Sequence of chain 1.B:
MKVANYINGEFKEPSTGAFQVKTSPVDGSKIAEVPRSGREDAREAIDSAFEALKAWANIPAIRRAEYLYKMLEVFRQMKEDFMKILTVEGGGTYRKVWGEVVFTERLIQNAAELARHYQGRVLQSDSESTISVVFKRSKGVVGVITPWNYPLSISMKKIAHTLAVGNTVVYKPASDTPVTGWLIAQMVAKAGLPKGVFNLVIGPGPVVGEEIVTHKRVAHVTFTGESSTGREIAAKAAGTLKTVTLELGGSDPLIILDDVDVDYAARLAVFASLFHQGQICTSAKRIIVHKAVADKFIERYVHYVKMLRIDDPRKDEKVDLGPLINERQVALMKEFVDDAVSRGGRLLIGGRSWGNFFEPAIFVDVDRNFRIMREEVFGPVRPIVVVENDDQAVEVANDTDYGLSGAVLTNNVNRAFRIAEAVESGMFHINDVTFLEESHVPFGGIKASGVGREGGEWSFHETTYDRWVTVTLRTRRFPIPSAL

This small molecule binds to this protein.
Small molecule (SMILES): CC(C)C=O

Binding-site contacts:
Ligand atom C03 contacts residue NAP1 of chain 1.K at 3.5 Å.
Ligand atom O contacts residue THR230 of chain 1.B at 2.9 Å (h-bond).
Ligand atom O contacts residue GLU253 of chain 1.B at 3.5 Å.
Ligand atom C contacts residue GLU253 of chain 1.B at 3.8 Å.
Ligand atom C contacts residue LYS163 of chain 1.B at 3.4 Å.
Ligand atom C02 contacts residue NAP1 of chain 1.K at 3.8 Å.
Ligand atom C03 contacts residue LYS163 of chain 1.B at 3.6 Å.
Ligand atom C03 contacts residue PHE449 of chain 1.B at 3.5 Å (hydrophobic).
Ligand atom C02 contacts residue ILE160 of chain 1.B at 3.5 Å (hydrophobic).
Ligand atom C contacts residue PHE449 of chain 1.B at 3.5 Å (hydrophobic).
Ligand atom O contacts residue NAP1 of chain 1.K at 2.7 Å (h-bond).
Ligand atom C02 contacts residue THR230 of chain 1.B at 3.6 Å.
Ligand atom C01 contacts residue NAP1 of chain 1.K at 4.1 Å.
Ligand atom C02 contacts residue LYS164 of chain 1.B at 4.4 Å.
Ligand atom C01 contacts residue GLU443 of chain 1.B at 4.2 Å.
Ligand atom O contacts residue GLU460 of chain 1.B at 3.8 Å.
Ligand atom C01 contacts residue PHE449 of chain 1.B at 4.1 Å (hydrophobic).
Ligand atom C contacts residue NAP1 of chain 1.K at 4.3 Å.
Ligand atom C01 contacts residue GLU460 of chain 1.B at 4.0 Å.
Ligand atom C03 contacts residue ILE160 of chain 1.B at 4.4 Å (hydrophobic).
Ligand atom C contacts residue GLU460 of chain 1.B at 3.4 Å.
Ligand atom C03 contacts residue GLU443 of chain 1.B at 3.5 Å.
Ligand atom C01 contacts residue LYS163 of chain 1.B at 3.4 Å.
Ligand atom O contacts residue ILE160 of chain 1.B at 4.0 Å.
Ligand atom C02 contacts residue GLU460 of chain 1.B at 3.5 Å.